The protein below binds the small molecule below.
Small molecule (SMILES): N[C@@H](CCC(=O)O)C(=O)O

Sequence of chain 1.D:
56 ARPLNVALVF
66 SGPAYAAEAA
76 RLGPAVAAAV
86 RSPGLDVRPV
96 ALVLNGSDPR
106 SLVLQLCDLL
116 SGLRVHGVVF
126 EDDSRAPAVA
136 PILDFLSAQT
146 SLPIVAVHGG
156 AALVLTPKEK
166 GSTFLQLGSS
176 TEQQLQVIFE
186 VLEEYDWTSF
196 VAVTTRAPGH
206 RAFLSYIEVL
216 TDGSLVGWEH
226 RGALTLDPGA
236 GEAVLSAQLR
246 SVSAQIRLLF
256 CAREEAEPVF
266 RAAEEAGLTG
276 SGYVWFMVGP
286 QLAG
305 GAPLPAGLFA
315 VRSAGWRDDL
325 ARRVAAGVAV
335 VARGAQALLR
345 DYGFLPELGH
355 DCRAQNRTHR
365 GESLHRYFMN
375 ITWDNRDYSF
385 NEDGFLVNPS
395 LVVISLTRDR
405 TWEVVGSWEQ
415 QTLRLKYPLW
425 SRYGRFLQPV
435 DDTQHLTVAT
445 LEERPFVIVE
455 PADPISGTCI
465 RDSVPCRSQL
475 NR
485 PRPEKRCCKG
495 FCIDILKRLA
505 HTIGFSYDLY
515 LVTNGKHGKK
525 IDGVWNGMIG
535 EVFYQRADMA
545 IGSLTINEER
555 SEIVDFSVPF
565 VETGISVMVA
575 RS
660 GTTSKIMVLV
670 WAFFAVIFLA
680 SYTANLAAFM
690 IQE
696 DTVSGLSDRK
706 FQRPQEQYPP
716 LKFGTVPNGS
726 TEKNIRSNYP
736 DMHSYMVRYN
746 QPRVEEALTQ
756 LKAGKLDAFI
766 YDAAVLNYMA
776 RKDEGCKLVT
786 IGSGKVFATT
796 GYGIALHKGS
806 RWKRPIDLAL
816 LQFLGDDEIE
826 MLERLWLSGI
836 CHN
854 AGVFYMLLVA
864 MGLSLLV

Binding-site contacts:
Ligand atom C contacts residue ARG554 of chain 1.D at 3.4 Å.
Ligand atom CA contacts residue THR549 of chain 1.D at 3.8 Å.
Ligand atom OXT contacts residue SER547 of chain 1.D at 3.4 Å (h-bond).
Ligand atom OE2 contacts residue GLY724 of chain 1.D at 3.5 Å.
Ligand atom C contacts residue THR549 of chain 1.D at 4.3 Å.
Ligand atom C contacts residue HIS521 of chain 1.D at 3.7 Å.
Ligand atom O contacts residue SER725 of chain 1.D at 3.8 Å.
Ligand atom CD contacts residue TYR766 of chain 1.D at 3.8 Å (hydrophobic).
Ligand atom N contacts residue TYR797 of chain 1.D at 4.2 Å.
Ligand atom N contacts residue SER547 of chain 1.D at 3.6 Å (h-bond).
Ligand atom CD contacts residue GLY724 of chain 1.D at 4.3 Å.
Ligand atom OXT contacts residue ARG554 of chain 1.D at 3.6 Å.
Ligand atom CB contacts residue HIS521 of chain 1.D at 3.8 Å.
Ligand atom OE2 contacts residue SER725 of chain 1.D at 4.0 Å.
Ligand atom OE1 contacts residue THR726 of chain 1.D at 3.2 Å.
Ligand atom O contacts residue ARG554 of chain 1.D at 2.4 Å (salt-bridge).
Ligand atom OE1 contacts residue TYR766 of chain 1.D at 4.2 Å.
Ligand atom OXT contacts residue THR549 of chain 1.D at 4.1 Å.
Ligand atom CD contacts residue SER725 of chain 1.D at 4.2 Å.
Ligand atom CD contacts residue THR726 of chain 1.D at 4.4 Å.
Ligand atom N contacts residue ASP767 of chain 1.D at 4.3 Å.
Ligand atom C contacts residue SER547 of chain 1.D at 4.2 Å.
Ligand atom OXT contacts residue LEU548 of chain 1.D at 3.8 Å.
Ligand atom N contacts residue THR549 of chain 1.D at 2.7 Å (h-bond).
Ligand atom OE1 contacts residue ASP767 of chain 1.D at 4.4 Å.
Ligand atom OXT contacts residue HIS521 of chain 1.D at 3.0 Å.
Ligand atom CA contacts residue HIS521 of chain 1.D at 4.4 Å.
Ligand atom O contacts residue HIS521 of chain 1.D at 4.0 Å.
Ligand atom O contacts residue GLY724 of chain 1.D at 4.1 Å.
Ligand atom OE2 contacts residue TYR766 of chain 1.D at 3.7 Å.
Ligand atom CA contacts residue SER725 of chain 1.D at 4.2 Å.
Ligand atom CA contacts residue SER547 of chain 1.D at 4.3 Å.
Ligand atom CG contacts residue ASP767 of chain 1.D at 4.5 Å.
Ligand atom OE2 contacts residue THR726 of chain 1.D at 4.4 Å.
Ligand atom OE1 contacts residue SER725 of chain 1.D at 4.0 Å.
Ligand atom CG contacts residue TYR766 of chain 1.D at 3.7 Å (hydrophobic).